Binding-site contacts:
Ligand atom N contacts residue ASN231 of chain 1.A at 2.7 Å (h-bond).
Ligand atom O1P contacts residue ARG61 of chain 1.A at 2.9 Å (salt-bridge).
Ligand atom N contacts residue LEU234 of chain 1.A at 3.3 Å.
Ligand atom CB contacts residue GLU19 of chain 1.A at 3.3 Å.
Ligand atom N contacts residue LEU179 of chain 1.A at 3.5 Å.
Ligand atom O contacts residue ASN231 of chain 1.A at 2.9 Å (h-bond).
Ligand atom CA contacts residue ASN55 of chain 1.A at 3.4 Å.
Ligand atom O contacts residue LYS54 of chain 1.A at 3.5 Å.
Ligand atom CA contacts residue GLU19 of chain 1.A at 3.5 Å.
Ligand atom CB contacts residue GLU187 of chain 1.A at 3.1 Å.
Ligand atom O contacts residue GLU187 of chain 1.A at 3.1 Å (salt-bridge).
Ligand atom O3P contacts residue TYR135 of chain 1.A at 2.6 Å (h-bond).
Ligand atom O contacts residue LEU179 of chain 1.A at 3.7 Å.
Ligand atom O2P contacts residue ARG134 of chain 1.A at 2.8 Å (salt-bridge).
Ligand atom CG1 contacts residue LEU179 of chain 1.A at 3.6 Å (hydrophobic).
Ligand atom O contacts residue ASN55 of chain 1.A at 2.9 Å (h-bond).
Ligand atom CA contacts residue ASN231 of chain 1.A at 3.4 Å.
Ligand atom NE contacts residue ASN55 of chain 1.A at 3.1 Å (h-bond).
Ligand atom CA contacts residue ASN231 of chain 1.A at 3.7 Å.
Ligand atom CA contacts residue ASN180 of chain 1.A at 3.4 Å.
Ligand atom O2P contacts residue ARG61 of chain 1.A at 2.8 Å (salt-bridge).
Ligand atom O contacts residue VAL51 of chain 1.A at 3.5 Å.
Ligand atom CB contacts residue ASN180 of chain 1.A at 3.2 Å.
Ligand atom CB contacts residue TRP235 of chain 1.A at 3.4 Å (hydrophobic).
Ligand atom OG contacts residue GLU19 of chain 1.A at 2.6 Å (salt-bridge).
Ligand atom C contacts residue ASN55 of chain 1.A at 3.5 Å.
Ligand atom O contacts residue VAL183 of chain 1.A at 3.6 Å.
Ligand atom C contacts residue ASN231 of chain 1.A at 3.5 Å.
Ligand atom CG contacts residue ASN55 of chain 1.A at 3.7 Å.
Ligand atom C contacts residue ASN180 of chain 1.A at 3.6 Å.
Ligand atom CG1 contacts residue GLY176 of chain 1.A at 3.7 Å.
Ligand atom P contacts residue ARG61 of chain 1.A at 3.6 Å.
Ligand atom O3P contacts residue ARG134 of chain 1.A at 2.9 Å (salt-bridge).
Ligand atom OXT contacts residue ASN47 of chain 1.A at 3.6 Å.
Ligand atom N contacts residue ASN180 of chain 1.A at 2.9 Å (h-bond).
Ligand atom N contacts residue GLU19 of chain 1.A at 2.8 Å (salt-bridge).
Ligand atom CB contacts residue ASN55 of chain 1.A at 3.4 Å.
Ligand atom C contacts residue GLU19 of chain 1.A at 3.6 Å.
Ligand atom C contacts residue VAL51 of chain 1.A at 3.6 Å (hydrophobic).
Ligand atom O contacts residue VAL51 of chain 1.A at 3.5 Å.

This small molecule binds to this protein.
Small molecule (SMILES): CC[C@H](C)[C@H](NC(=O)[C@H](COP(=O)(O)O)NC(=O)CNC(=O)[C@H](C)N)C(=O)N1CCC[C@H]1C(=O)NCC(=O)N[C@@H](CCCN=C(N)N)C(=O)N[C@@H](C)C(=O)N[C@@H](CO)C(=O)O

Sequence of chain 1.A:
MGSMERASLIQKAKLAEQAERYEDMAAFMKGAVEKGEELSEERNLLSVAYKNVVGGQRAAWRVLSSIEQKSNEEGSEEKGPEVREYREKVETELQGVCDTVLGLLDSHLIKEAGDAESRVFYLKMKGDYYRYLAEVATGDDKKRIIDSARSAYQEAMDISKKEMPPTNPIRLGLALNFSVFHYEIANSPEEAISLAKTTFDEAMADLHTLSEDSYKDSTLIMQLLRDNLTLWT